Sequence of chain 1.A:
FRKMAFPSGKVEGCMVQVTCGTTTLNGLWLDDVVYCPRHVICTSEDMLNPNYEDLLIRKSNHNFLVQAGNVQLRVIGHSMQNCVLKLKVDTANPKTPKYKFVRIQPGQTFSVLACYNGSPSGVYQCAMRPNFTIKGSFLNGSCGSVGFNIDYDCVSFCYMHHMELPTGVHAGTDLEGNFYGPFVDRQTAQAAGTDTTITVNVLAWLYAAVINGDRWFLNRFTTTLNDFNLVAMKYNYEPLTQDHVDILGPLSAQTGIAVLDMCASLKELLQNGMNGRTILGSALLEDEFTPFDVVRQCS

Binding-site contacts:
Ligand atom C28 contacts residue YMD1 of chain 1.D at 0.0 Å.
Ligand atom O18 contacts residue YMD1 of chain 1.D at 0.0 Å (h-bond).
Ligand atom O01 contacts residue YMD1 of chain 1.D at 0.0 Å (h-bond).
Ligand atom C24 contacts residue YMD1 of chain 1.D at 0.0 Å.
Ligand atom O21 contacts residue YMD1 of chain 1.D at 0.0 Å (h-bond).
Ligand atom C14 contacts residue YMD1 of chain 1.D at 0.0 Å.
Ligand atom O18 contacts residue HIS167 of chain 1.A at 2.9 Å (h-bond).
Ligand atom O01 contacts residue GLU170 of chain 1.A at 3.0 Å (salt-bridge).
Ligand atom C26 contacts residue YMD1 of chain 1.D at 0.0 Å.
Ligand atom O22 contacts residue GLN193 of chain 1.A at 2.9 Å (h-bond).
Ligand atom C29 contacts residue YMD1 of chain 1.D at 0.0 Å.
Ligand atom N03 contacts residue GLN193 of chain 1.A at 2.9 Å (h-bond).
Ligand atom C11 contacts residue CYS149 of chain 1.A at 2.8 Å (hydrophobic).
Ligand atom O20 contacts residue CYS149 of chain 1.A at 2.7 Å (h-bond).
Ligand atom C16 contacts residue YMD1 of chain 1.D at 0.0 Å.
Ligand atom C04 contacts residue YMD1 of chain 1.D at 0.0 Å.
Ligand atom C09 contacts residue YMD1 of chain 1.D at 0.0 Å.
Ligand atom C07 contacts residue YMD1 of chain 1.D at 0.0 Å.
Ligand atom O22 contacts residue YMD1 of chain 1.D at 0.0 Å (h-bond).
Ligand atom C13 contacts residue YMD1 of chain 1.D at 0.0 Å.
Ligand atom N10 contacts residue HIS168 of chain 1.A at 2.9 Å (h-bond).
Ligand atom C06 contacts residue YMD1 of chain 1.D at 0.0 Å.
Ligand atom C27 contacts residue YMD1 of chain 1.D at 0.0 Å.
Ligand atom N15 contacts residue GLU170 of chain 1.A at 3.0 Å (salt-bridge).
Ligand atom N03 contacts residue YMD1 of chain 1.D at 0.0 Å (h-bond).
Ligand atom C17 contacts residue YMD1 of chain 1.D at 0.0 Å.
Ligand atom C30 contacts residue YMD1 of chain 1.D at 0.0 Å.
Ligand atom C08 contacts residue YMD1 of chain 1.D at 0.0 Å.
Ligand atom C19 contacts residue CYS149 of chain 1.A at 1.8 Å (hydrophobic).
Ligand atom O20 contacts residue YMD1 of chain 1.D at 1.4 Å.
Ligand atom C02 contacts residue YMD1 of chain 1.D at 0.0 Å.
Ligand atom C23 contacts residue YMD1 of chain 1.D at 0.0 Å.
Ligand atom N10 contacts residue YMD1 of chain 1.D at 0.0 Å (h-bond).
Ligand atom C19 contacts residue YMD1 of chain 1.D at 0.1 Å.
Ligand atom N10 contacts residue CYS149 of chain 1.A at 3.0 Å (h-bond).
Ligand atom C12 contacts residue YMD1 of chain 1.D at 0.0 Å.
Ligand atom C11 contacts residue YMD1 of chain 1.D at 0.0 Å.
Ligand atom C25 contacts residue YMD1 of chain 1.D at 0.0 Å.
Ligand atom N15 contacts residue YMD1 of chain 1.D at 0.0 Å (h-bond).
Ligand atom C05 contacts residue YMD1 of chain 1.D at 0.0 Å.

A small-molecule ligand and the protein it binds are described below.
Small molecule (SMILES): CC(C)C[C@H](NC(=O)OC1CCC(C)(C)CC1)C(=O)N[C@@H](C[C@@H]1CCNC1=O)C(O)S(=O)(=O)O